A protein and the small-molecule ligand that binds it are described below.
Small molecule (SMILES): CC(=O)N[C@H]1[C@H](O[C@H]2[C@H](O)[C@@H](NC(C)=O)CO[C@@H]2CO)O[C@H](CO)[C@@H](O)[C@@H]1O

Sequence of chain 1.A:
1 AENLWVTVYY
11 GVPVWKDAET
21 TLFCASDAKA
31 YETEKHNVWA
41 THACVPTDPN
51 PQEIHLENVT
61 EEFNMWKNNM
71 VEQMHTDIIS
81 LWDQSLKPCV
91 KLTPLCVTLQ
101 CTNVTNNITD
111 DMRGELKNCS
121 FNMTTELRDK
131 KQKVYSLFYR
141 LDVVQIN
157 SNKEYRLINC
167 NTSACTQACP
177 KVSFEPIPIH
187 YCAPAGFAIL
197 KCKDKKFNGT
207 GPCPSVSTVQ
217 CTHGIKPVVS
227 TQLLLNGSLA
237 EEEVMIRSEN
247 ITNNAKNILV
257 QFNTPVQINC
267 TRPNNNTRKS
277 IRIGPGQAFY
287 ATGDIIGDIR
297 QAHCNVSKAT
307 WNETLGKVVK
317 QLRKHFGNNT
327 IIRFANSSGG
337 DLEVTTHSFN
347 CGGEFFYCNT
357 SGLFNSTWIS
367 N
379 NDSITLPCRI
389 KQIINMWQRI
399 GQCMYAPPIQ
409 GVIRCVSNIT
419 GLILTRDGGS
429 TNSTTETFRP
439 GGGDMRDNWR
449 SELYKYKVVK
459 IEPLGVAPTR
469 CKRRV

Binding-site contacts:
Ligand atom C8 contacts residue NAG1 of chain 1.JA at 3.3 Å.
Ligand atom C7 contacts residue NAG2 of chain 1.JA at 4.4 Å.
Ligand atom O6 contacts residue ASN361 of chain 1.A at 4.4 Å.
Ligand atom C6 contacts residue ASN361 of chain 1.A at 4.5 Å.
Ligand atom O7 contacts residue SER357 of chain 1.A at 4.2 Å.
Ligand atom C7 contacts residue NAG1 of chain 1.JA at 4.4 Å.
Ligand atom C5 contacts residue ASN361 of chain 1.A at 3.5 Å.
Ligand atom C8 contacts residue SER357 of chain 1.A at 3.9 Å.
Ligand atom C4 contacts residue ASN361 of chain 1.A at 4.0 Å.
Ligand atom O7 contacts residue GLY358 of chain 1.A at 4.4 Å.
Ligand atom C1 contacts residue ASN361 of chain 1.A at 1.4 Å.
Ligand atom N2 contacts residue ASN361 of chain 1.A at 2.8 Å (h-bond).
Ligand atom C8 contacts residue NAG2 of chain 1.JA at 3.7 Å.
Ligand atom C7 contacts residue ASN361 of chain 1.A at 3.6 Å.
Ligand atom O5 contacts residue ASN361 of chain 1.A at 2.1 Å (h-bond).
Ligand atom C8 contacts residue NAG1 of chain 1.IA at 4.3 Å.
Ligand atom O7 contacts residue ASN361 of chain 1.A at 4.0 Å.
Ligand atom C2 contacts residue ASN361 of chain 1.A at 2.3 Å.
Ligand atom C7 contacts residue SER357 of chain 1.A at 4.2 Å.
Ligand atom N2 contacts residue NAG2 of chain 1.JA at 4.5 Å.
Ligand atom C3 contacts residue ASN361 of chain 1.A at 3.6 Å.